Binding-site contacts:
Ligand atom C5 contacts residue ASN80 of chain 1.B at 3.7 Å.
Ligand atom O6 contacts residue ASN80 of chain 1.B at 4.3 Å.
Ligand atom C2 contacts residue GLN92 of chain 1.B at 4.0 Å.
Ligand atom O7 contacts residue GLN89 of chain 1.B at 4.0 Å.
Ligand atom C6 contacts residue GLN89 of chain 1.B at 4.3 Å.
Ligand atom C8 contacts residue TYR10 of chain 1.E at 4.1 Å (hydrophobic).
Ligand atom O7 contacts residue ASN77 of chain 1.B at 3.6 Å (h-bond).
Ligand atom C3 contacts residue ASN77 of chain 1.B at 3.8 Å.
Ligand atom C7 contacts residue GLN89 of chain 1.B at 3.6 Å.
Ligand atom O7 contacts residue ALA86 of chain 1.B at 3.4 Å.
Ligand atom C1 contacts residue ASN80 of chain 1.B at 4.0 Å.
Ligand atom O7 contacts residue LEU85 of chain 1.B at 4.2 Å.
Ligand atom O3 contacts residue GLN89 of chain 1.B at 3.0 Å (h-bond).
Ligand atom C7 contacts residue ASN77 of chain 1.B at 3.5 Å.
Ligand atom O6 contacts residue LEU84 of chain 1.B at 3.8 Å.
Ligand atom C4 contacts residue ASN77 of chain 1.B at 4.2 Å.
Ligand atom O5 contacts residue ASN77 of chain 1.B at 2.2 Å (h-bond).
Ligand atom O5 contacts residue ASN80 of chain 1.B at 3.3 Å (h-bond).
Ligand atom O4 contacts residue GLN92 of chain 1.B at 4.2 Å.
Ligand atom C2 contacts residue ASN77 of chain 1.B at 2.6 Å.
Ligand atom C8 contacts residue ASN77 of chain 1.B at 4.0 Å.
Ligand atom N2 contacts residue ASN77 of chain 1.B at 3.1 Å (h-bond).
Ligand atom C8 contacts residue GLN89 of chain 1.B at 3.7 Å.
Ligand atom C7 contacts residue VAL87 of chain 1.B at 4.0 Å (hydrophobic).
Ligand atom O2 contacts residue GLN92 of chain 1.B at 4.2 Å.
Ligand atom N2 contacts residue GLN89 of chain 1.B at 3.8 Å.
Ligand atom C5 contacts residue ASN77 of chain 1.B at 3.6 Å.
Ligand atom O7 contacts residue VAL87 of chain 1.B at 3.1 Å (h-bond).
Ligand atom C8 contacts residue SER9 of chain 1.E at 4.2 Å.
Ligand atom C8 contacts residue HIS6 of chain 1.E at 3.9 Å.
Ligand atom C1 contacts residue SER79 of chain 1.B at 3.7 Å.
Ligand atom C8 contacts residue ALA86 of chain 1.B at 4.0 Å (hydrophobic).
Ligand atom C1 contacts residue ASN77 of chain 1.B at 1.5 Å.
Ligand atom C7 contacts residue ALA86 of chain 1.B at 4.1 Å (hydrophobic).
Ligand atom O6 contacts residue LEU82 of chain 1.B at 4.3 Å.
Ligand atom O6 contacts residue GLN89 of chain 1.B at 3.4 Å (h-bond).
Ligand atom O5 contacts residue LEU84 of chain 1.B at 3.9 Å.
Ligand atom C6 contacts residue ASN80 of chain 1.B at 3.7 Å.
Ligand atom C8 contacts residue VAL87 of chain 1.B at 4.2 Å (hydrophobic).
Ligand atom C3 contacts residue GLN89 of chain 1.B at 4.3 Å.

A protein and the small-molecule ligand that binds it are described below.
Small molecule (SMILES): CC(=O)N[C@H]1[C@H](O[C@H]2[C@H](O)[C@@H](NC(C)=O)CO[C@@H]2CO)O[C@H](CO)[C@@H](O[C@@H]2O[C@H](CO)[C@@H](O)[C@H](O)[C@@H]2O)[C@@H]1O

Sequence of chain 1.B:
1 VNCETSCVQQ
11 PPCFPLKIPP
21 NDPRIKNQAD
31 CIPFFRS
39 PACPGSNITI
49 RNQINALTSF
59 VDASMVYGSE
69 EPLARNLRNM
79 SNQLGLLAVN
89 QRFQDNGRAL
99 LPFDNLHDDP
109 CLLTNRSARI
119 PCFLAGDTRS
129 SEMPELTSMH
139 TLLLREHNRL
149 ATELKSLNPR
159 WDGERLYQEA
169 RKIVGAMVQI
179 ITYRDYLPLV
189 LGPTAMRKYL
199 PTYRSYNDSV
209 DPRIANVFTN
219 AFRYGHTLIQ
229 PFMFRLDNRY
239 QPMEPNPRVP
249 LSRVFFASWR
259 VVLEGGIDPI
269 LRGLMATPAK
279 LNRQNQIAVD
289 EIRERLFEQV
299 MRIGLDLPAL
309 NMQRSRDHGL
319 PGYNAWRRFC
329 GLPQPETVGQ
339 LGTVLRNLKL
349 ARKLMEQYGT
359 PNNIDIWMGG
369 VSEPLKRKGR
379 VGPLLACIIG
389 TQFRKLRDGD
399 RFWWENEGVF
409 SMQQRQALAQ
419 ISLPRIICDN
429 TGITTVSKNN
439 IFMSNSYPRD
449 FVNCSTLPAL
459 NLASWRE

Sequence of chain 1.E:
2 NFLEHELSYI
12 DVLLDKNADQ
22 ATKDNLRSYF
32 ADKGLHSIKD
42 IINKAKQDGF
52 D